This protein binds this small molecule.
Small molecule (SMILES): Cc1ccc(S(=O)(=O)N[C@@H](CCCCN)[C@H](O)CCl)cc1

Sequence of chain 1.A:
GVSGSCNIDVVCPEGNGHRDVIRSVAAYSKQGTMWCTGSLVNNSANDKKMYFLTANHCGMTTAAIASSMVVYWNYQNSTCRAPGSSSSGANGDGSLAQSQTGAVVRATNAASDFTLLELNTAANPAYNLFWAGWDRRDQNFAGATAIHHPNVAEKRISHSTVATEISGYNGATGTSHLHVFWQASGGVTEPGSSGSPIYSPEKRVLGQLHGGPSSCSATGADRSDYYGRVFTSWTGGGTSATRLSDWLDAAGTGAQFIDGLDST

Binding-site contacts:
Ligand atom NZ contacts residue GLY212 of chain 1.A at 3.4 Å (h-bond).
Ligand atom S contacts residue HIS210 of chain 1.A at 3.8 Å.
Ligand atom O contacts residue GLY192 of chain 1.A at 2.8 Å (h-bond).
Ligand atom OS1 contacts residue TYR169 of chain 1.B at 3.6 Å.
Ligand atom OS1 contacts residue TYR169 of chain 1.A at 3.5 Å (h-bond).
Ligand atom C1 contacts residue ALA110 of chain 1.B at 3.0 Å (hydrophobic).
Ligand atom C7 contacts residue HIS57 of chain 1.A at 3.5 Å.
Ligand atom NZ contacts residue ASP225 of chain 1.A at 2.8 Å (salt-bridge).
Ligand atom NZ contacts residue SER214 of chain 1.A at 2.9 Å (h-bond).
Ligand atom O contacts residue HIS57 of chain 1.A at 3.7 Å.
Ligand atom O contacts residue PRO191 of chain 1.A at 3.7 Å.
Ligand atom OS1 contacts residue GLY211 of chain 1.A at 3.8 Å.
Ligand atom CA contacts residue SER194 of chain 1.A at 2.3 Å.
Ligand atom C4 contacts residue HIS210 of chain 1.B at 3.4 Å.
Ligand atom OS1 contacts residue HIS210 of chain 1.A at 3.6 Å.
Ligand atom CA contacts residue HIS57 of chain 1.A at 3.5 Å.
Ligand atom C contacts residue HIS57 of chain 1.A at 2.6 Å.
Ligand atom C4 contacts residue HIS57 of chain 1.A at 3.3 Å.
Ligand atom C6 contacts residue HIS57 of chain 1.A at 3.3 Å.
Ligand atom NZ contacts residue THR189 of chain 1.A at 3.0 Å (h-bond).
Ligand atom CE contacts residue ASP225 of chain 1.A at 3.7 Å.
Ligand atom C8 contacts residue SER194 of chain 1.A at 2.4 Å.
Ligand atom CE contacts residue GLY212 of chain 1.A at 3.4 Å.
Ligand atom N contacts residue HIS57 of chain 1.A at 3.2 Å (h-bond).
Ligand atom CB contacts residue SER194 of chain 1.A at 2.7 Å.
Ligand atom N contacts residue SER194 of chain 1.A at 2.9 Å (h-bond).
Ligand atom C2 contacts residue HIS210 of chain 1.B at 3.7 Å.
Ligand atom CE contacts residue SER214 of chain 1.A at 3.7 Å.
Ligand atom CE contacts residue THR189 of chain 1.A at 3.7 Å.
Ligand atom CD contacts residue THR189 of chain 1.A at 3.5 Å.
Ligand atom CA contacts residue HIS210 of chain 1.A at 3.7 Å.
Ligand atom C3 contacts residue HIS57 of chain 1.A at 3.8 Å.
Ligand atom N contacts residue HIS210 of chain 1.A at 2.8 Å (h-bond).
Ligand atom C8 contacts residue HIS57 of chain 1.A at 1.5 Å.
Ligand atom C1 contacts residue HIS210 of chain 1.B at 3.8 Å.
Ligand atom C2 contacts residue HIS57 of chain 1.A at 3.5 Å.
Ligand atom C7 contacts residue TYR169 of chain 1.B at 3.8 Å (hydrophobic).
Ligand atom CD contacts residue GLU190 of chain 1.A at 3.8 Å.
Ligand atom C contacts residue SER194 of chain 1.A at 1.4 Å.
Ligand atom O contacts residue SER194 of chain 1.A at 2.3 Å (h-bond).

Sequence of chain 1.B:
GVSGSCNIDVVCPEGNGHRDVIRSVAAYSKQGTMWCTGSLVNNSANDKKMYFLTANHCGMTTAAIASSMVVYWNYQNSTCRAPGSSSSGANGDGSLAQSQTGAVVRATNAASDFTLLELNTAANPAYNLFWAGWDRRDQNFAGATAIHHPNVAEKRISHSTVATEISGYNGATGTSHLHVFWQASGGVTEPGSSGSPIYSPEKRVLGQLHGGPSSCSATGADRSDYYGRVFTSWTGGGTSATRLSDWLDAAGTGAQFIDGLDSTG